Sequence of chain 1.A:
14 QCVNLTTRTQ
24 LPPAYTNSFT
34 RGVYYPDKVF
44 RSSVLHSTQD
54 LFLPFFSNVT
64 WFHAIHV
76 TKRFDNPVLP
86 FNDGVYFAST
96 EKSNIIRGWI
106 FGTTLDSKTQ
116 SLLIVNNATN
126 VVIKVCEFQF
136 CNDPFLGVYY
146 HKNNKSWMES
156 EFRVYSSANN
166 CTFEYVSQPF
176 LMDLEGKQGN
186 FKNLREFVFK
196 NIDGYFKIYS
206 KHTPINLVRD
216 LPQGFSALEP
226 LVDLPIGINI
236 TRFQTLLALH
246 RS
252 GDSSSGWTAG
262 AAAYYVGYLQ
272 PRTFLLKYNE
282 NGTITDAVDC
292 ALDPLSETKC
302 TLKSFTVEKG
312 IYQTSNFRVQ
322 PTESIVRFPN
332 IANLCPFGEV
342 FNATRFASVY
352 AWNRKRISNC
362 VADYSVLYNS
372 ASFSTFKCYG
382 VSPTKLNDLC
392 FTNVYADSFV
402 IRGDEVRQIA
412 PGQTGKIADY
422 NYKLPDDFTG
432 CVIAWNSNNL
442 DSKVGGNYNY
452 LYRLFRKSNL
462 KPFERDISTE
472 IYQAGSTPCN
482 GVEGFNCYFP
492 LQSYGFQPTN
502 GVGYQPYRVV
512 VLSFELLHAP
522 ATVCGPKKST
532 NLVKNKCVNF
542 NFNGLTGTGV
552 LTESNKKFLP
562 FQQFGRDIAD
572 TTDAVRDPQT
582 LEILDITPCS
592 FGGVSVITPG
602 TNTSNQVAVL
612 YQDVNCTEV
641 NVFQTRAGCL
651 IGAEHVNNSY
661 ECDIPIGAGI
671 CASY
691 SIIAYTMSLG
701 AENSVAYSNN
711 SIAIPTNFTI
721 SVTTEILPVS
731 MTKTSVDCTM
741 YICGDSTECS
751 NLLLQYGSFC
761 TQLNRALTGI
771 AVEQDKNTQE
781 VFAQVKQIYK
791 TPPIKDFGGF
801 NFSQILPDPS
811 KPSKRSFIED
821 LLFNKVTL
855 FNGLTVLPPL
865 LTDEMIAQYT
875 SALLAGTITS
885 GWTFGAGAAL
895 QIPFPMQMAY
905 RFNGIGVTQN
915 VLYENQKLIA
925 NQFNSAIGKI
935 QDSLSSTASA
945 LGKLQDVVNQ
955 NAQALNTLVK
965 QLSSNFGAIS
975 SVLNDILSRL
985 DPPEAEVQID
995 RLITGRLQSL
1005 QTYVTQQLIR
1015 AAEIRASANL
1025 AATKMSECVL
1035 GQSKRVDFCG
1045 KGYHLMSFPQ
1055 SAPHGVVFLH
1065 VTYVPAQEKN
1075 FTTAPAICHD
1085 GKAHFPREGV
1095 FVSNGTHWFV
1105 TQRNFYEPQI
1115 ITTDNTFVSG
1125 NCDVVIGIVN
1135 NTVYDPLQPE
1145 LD

Binding-site contacts:
Ligand atom C3 contacts residue ASN1134 of chain 1.A at 3.8 Å.
Ligand atom C1 contacts residue ASN1134 of chain 1.A at 1.4 Å.
Ligand atom C2 contacts residue ASN1134 of chain 1.A at 2.4 Å.
Ligand atom O7 contacts residue ASN1134 of chain 1.A at 4.2 Å.
Ligand atom O5 contacts residue ASN1134 of chain 1.A at 2.4 Å (h-bond).
Ligand atom C5 contacts residue ASN1134 of chain 1.A at 3.7 Å.
Ligand atom C7 contacts residue ASN1134 of chain 1.A at 3.8 Å.
Ligand atom N2 contacts residue ASN1134 of chain 1.A at 2.9 Å (h-bond).
Ligand atom C8 contacts residue ASN1134 of chain 1.A at 4.5 Å.
Ligand atom C4 contacts residue ASN1134 of chain 1.A at 4.2 Å.

This protein binds this small molecule.
Small molecule (SMILES): CC(=O)N[C@@H]1[C@@H](O)[C@H](O)[C@@H](CO)O[C@H]1O